Sequence of chain 1.B:
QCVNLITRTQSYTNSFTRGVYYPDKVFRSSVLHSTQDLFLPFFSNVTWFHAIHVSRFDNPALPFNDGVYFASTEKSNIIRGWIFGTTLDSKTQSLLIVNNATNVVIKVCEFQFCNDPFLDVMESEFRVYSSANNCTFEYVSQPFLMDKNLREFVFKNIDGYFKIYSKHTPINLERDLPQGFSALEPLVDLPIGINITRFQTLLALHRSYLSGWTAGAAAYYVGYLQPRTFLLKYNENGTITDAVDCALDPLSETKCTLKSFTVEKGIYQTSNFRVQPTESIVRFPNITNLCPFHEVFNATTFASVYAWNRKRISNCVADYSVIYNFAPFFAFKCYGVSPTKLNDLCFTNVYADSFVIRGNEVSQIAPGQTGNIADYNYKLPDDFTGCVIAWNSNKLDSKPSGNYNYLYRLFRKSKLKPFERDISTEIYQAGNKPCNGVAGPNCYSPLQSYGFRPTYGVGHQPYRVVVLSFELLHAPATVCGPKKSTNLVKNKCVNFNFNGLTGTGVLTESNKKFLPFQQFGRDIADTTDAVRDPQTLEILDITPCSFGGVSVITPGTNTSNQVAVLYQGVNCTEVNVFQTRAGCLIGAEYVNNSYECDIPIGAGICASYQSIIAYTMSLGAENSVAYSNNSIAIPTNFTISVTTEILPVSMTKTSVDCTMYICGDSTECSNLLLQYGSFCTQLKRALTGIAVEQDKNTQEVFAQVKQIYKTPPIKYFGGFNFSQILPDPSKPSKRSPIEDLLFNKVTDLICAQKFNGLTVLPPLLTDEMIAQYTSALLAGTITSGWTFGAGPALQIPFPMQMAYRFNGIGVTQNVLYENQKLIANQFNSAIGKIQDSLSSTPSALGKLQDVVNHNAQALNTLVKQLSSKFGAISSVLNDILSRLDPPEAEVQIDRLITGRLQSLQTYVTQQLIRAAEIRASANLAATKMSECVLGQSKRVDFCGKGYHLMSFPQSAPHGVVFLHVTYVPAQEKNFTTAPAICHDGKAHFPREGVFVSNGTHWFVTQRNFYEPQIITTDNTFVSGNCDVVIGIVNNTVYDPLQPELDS

Binding-site contacts:
Ligand atom C1 contacts residue ASN58 of chain 1.B at 1.4 Å.
Ligand atom O7 contacts residue ASN58 of chain 1.B at 4.3 Å.
Ligand atom C5 contacts residue ASN58 of chain 1.B at 3.7 Å.
Ligand atom C7 contacts residue ASN58 of chain 1.B at 3.9 Å.
Ligand atom C6 contacts residue TYR25 of chain 1.B at 3.7 Å (hydrophobic).
Ligand atom N2 contacts residue TYR25 of chain 1.B at 4.4 Å.
Ligand atom N2 contacts residue ASN58 of chain 1.B at 3.0 Å (h-bond).
Ligand atom O5 contacts residue TYR25 of chain 1.B at 3.7 Å.
Ligand atom C4 contacts residue ASN58 of chain 1.B at 4.2 Å.
Ligand atom O6 contacts residue TYR25 of chain 1.B at 4.0 Å.
Ligand atom O6 contacts residue ASN58 of chain 1.B at 4.4 Å.
Ligand atom C2 contacts residue TYR25 of chain 1.B at 4.5 Å (hydrophobic).
Ligand atom C8 contacts residue ASN58 of chain 1.B at 4.2 Å.
Ligand atom C1 contacts residue TYR25 of chain 1.B at 3.7 Å (hydrophobic).
Ligand atom C2 contacts residue ASN58 of chain 1.B at 2.5 Å.
Ligand atom O5 contacts residue ASN58 of chain 1.B at 2.3 Å (h-bond).
Ligand atom C5 contacts residue TYR25 of chain 1.B at 3.6 Å (hydrophobic).
Ligand atom C3 contacts residue ASN58 of chain 1.B at 3.8 Å.

A small-molecule ligand and the protein it binds are described below.
Small molecule (SMILES): CC(=O)N[C@@H]1[C@@H](O)[C@H](O)[C@@H](CO)O[C@H]1O